Sequence of chain 1.A:
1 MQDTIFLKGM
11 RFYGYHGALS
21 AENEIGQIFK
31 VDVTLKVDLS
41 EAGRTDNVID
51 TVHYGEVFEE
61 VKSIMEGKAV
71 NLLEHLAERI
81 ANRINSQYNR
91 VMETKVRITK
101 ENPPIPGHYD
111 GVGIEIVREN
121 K

Sequence of chain 4.A:
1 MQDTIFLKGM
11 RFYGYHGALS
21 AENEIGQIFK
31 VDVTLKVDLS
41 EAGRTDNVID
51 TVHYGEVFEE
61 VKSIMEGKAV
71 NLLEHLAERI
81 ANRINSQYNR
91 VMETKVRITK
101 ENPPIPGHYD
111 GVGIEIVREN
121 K

Binding-site contacts:
Ligand atom O7 contacts residue LEU72 of chain 1.A at 3.0 Å.
Ligand atom C6 contacts residue TYR54 of chain 4.A at 3.4 Å (hydrophobic).
Ligand atom N11 contacts residue HIS53 of chain 4.A at 4.3 Å.
Ligand atom N10 contacts residue ILE5 of chain 4.A at 4.3 Å.
Ligand atom N4 contacts residue ALA18 of chain 1.A at 4.1 Å.
Ligand atom C3 contacts residue GLU22 of chain 1.A at 4.3 Å.
Ligand atom O7 contacts residue TYR54 of chain 4.A at 3.8 Å.
Ligand atom N11 contacts residue VAL52 of chain 4.A at 4.0 Å.
Ligand atom N11 contacts residue TYR54 of chain 4.A at 3.6 Å.
Ligand atom C5 contacts residue LYS100 of chain 1.A at 4.4 Å.
Ligand atom N10 contacts residue TYR54 of chain 4.A at 4.0 Å.
Ligand atom C9 contacts residue VAL52 of chain 4.A at 3.9 Å (hydrophobic).
Ligand atom O7 contacts residue GLU74 of chain 1.A at 3.6 Å.
Ligand atom N8 contacts residue TYR54 of chain 4.A at 3.8 Å.
Ligand atom C5 contacts residue LEU72 of chain 1.A at 4.2 Å (hydrophobic).
Ligand atom C3 contacts residue ALA18 of chain 1.A at 4.0 Å (hydrophobic).
Ligand atom N8 contacts residue LEU72 of chain 1.A at 4.2 Å.
Ligand atom N4 contacts residue TYR54 of chain 4.A at 3.6 Å.
Ligand atom N10 contacts residue GLU74 of chain 1.A at 3.0 Å (salt-bridge).
Ligand atom N2 contacts residue TYR54 of chain 4.A at 3.7 Å.
Ligand atom N8 contacts residue LEU73 of chain 1.A at 4.3 Å.
Ligand atom C3 contacts residue TYR54 of chain 4.A at 4.1 Å (hydrophobic).
Ligand atom C1 contacts residue TYR54 of chain 4.A at 4.0 Å (hydrophobic).
Ligand atom N4 contacts residue ASN71 of chain 1.A at 4.2 Å.
Ligand atom C6 contacts residue LEU72 of chain 1.A at 3.9 Å (hydrophobic).
Ligand atom N10 contacts residue VAL52 of chain 4.A at 2.8 Å (h-bond).
Ligand atom C6 contacts residue LEU73 of chain 1.A at 3.9 Å (hydrophobic).
Ligand atom C5 contacts residue TYR54 of chain 4.A at 3.2 Å (hydrophobic).
Ligand atom C1 contacts residue HIS53 of chain 4.A at 3.2 Å.
Ligand atom N4 contacts residue LYS100 of chain 1.A at 3.6 Å (salt-bridge).
Ligand atom O7 contacts residue ASN71 of chain 1.A at 3.6 Å.
Ligand atom C12 contacts residue TYR54 of chain 4.A at 3.5 Å (hydrophobic).
Ligand atom C9 contacts residue GLU74 of chain 1.A at 3.7 Å.
Ligand atom O7 contacts residue LEU73 of chain 1.A at 2.7 Å (h-bond).
Ligand atom N8 contacts residue GLU74 of chain 1.A at 3.0 Å (salt-bridge).
Ligand atom C9 contacts residue TYR54 of chain 4.A at 3.5 Å (hydrophobic).
Ligand atom C9 contacts residue THR51 of chain 4.A at 4.0 Å.
Ligand atom C3 contacts residue LYS100 of chain 1.A at 4.3 Å.
Ligand atom N10 contacts residue THR51 of chain 4.A at 3.3 Å.
Ligand atom C6 contacts residue GLU74 of chain 1.A at 3.8 Å.

A small-molecule ligand and the protein it binds are described below.
Small molecule (SMILES): Cn1cnc2c(O)nc(N)nc21